Sequence of chain 8.NA:
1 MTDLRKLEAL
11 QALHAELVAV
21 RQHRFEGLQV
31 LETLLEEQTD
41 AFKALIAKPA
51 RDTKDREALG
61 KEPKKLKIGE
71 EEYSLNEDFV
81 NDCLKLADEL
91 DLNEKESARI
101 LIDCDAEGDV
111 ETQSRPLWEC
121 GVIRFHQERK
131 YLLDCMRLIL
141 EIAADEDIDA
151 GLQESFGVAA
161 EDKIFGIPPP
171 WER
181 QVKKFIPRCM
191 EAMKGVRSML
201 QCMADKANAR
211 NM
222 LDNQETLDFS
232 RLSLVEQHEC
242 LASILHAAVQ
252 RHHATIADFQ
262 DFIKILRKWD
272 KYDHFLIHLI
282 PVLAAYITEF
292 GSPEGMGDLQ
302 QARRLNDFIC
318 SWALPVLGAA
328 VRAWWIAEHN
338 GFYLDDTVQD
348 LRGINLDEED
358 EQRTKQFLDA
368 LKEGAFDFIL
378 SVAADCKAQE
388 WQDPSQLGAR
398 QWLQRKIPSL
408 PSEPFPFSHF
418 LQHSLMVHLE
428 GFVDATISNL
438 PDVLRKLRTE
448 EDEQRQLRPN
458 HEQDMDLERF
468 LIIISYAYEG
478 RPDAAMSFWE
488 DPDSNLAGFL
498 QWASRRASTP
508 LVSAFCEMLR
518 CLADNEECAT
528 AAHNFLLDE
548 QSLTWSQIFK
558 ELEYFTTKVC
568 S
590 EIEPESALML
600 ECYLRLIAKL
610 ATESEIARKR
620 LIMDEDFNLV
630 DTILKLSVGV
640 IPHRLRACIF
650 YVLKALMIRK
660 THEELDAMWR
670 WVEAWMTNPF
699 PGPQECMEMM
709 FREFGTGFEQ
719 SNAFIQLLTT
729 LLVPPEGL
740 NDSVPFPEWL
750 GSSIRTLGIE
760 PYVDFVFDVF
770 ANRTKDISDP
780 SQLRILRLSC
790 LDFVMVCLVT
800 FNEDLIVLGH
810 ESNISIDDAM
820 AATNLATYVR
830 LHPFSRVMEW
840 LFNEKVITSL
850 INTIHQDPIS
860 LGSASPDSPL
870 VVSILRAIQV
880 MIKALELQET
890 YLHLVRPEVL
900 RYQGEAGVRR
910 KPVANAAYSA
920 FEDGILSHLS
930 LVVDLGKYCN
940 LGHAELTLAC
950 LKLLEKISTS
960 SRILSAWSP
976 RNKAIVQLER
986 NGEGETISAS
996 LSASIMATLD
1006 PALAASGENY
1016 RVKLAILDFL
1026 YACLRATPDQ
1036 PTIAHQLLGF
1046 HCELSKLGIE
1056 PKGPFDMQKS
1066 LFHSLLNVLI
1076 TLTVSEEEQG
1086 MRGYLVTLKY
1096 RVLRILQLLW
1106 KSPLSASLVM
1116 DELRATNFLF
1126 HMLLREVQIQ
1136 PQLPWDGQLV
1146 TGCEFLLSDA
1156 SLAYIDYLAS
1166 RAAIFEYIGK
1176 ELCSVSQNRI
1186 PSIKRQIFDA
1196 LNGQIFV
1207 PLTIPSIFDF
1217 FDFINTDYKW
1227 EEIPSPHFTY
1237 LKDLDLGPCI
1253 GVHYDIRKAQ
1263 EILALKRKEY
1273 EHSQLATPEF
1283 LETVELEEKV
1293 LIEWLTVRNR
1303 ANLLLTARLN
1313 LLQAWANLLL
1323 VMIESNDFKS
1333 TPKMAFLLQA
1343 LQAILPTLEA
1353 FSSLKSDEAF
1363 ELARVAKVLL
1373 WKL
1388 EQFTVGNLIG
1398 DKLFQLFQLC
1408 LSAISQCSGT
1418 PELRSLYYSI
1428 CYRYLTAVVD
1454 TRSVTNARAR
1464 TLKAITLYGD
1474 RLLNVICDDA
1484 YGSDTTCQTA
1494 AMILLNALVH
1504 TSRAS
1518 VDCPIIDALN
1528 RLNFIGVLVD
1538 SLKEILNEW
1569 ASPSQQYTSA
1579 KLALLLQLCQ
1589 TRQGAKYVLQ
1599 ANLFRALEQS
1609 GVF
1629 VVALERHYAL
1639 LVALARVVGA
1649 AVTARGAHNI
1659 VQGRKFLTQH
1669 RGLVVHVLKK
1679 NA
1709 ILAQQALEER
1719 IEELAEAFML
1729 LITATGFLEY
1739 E

The small molecule below binds the protein below.
Small molecule (SMILES): CC[C@H](C)[C@H](N)C(=O)N[C@@H](CC(C)C)C(=O)N1CCC[C@H]1C(=O)N[C@@H](CCSC)C(=O)N[C@@H](Cc1ccc(O)cc1)C(=O)N[C@@H](CCCCN)C(=O)N[C@@H](CC(C)C)C(=O)N[C@@H](CO)C(=O)N1CCC[C@H]1C=O

Sequence of chain 8.MB:
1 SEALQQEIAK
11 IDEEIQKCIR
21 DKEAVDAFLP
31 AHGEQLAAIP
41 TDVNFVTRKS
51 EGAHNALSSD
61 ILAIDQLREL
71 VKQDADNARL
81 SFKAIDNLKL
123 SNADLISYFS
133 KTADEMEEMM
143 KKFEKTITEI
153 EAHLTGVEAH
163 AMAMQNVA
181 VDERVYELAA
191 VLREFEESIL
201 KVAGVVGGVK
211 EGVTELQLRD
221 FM

Binding-site contacts:
Ligand atom CD1 contacts residue ASN1072 of chain 8.NA at 4.0 Å.
Ligand atom CD2 contacts residue ALA1120 of chain 8.NA at 3.5 Å (hydrophobic).
Ligand atom OH contacts residue HIS1068 of chain 8.NA at 3.8 Å.
Ligand atom OH contacts residue ASN1072 of chain 8.NA at 3.1 Å (h-bond).
Ligand atom C contacts residue VAL1202 of chain 8.NA at 4.2 Å (hydrophobic).
Ligand atom SD contacts residue ASN1072 of chain 8.NA at 3.7 Å.
Ligand atom CA contacts residue HIS1126 of chain 8.NA at 4.3 Å.
Ligand atom CD1 contacts residue THR1121 of chain 8.NA at 3.0 Å.
Ligand atom O contacts residue VAL1202 of chain 8.NA at 3.2 Å.
Ligand atom OH contacts residue ASP182 of chain 8.MB at 2.5 Å (salt-bridge).
Ligand atom CD2 contacts residue GLN1063 of chain 8.NA at 3.6 Å.
Ligand atom CB contacts residue THR1121 of chain 8.NA at 3.3 Å.
Ligand atom O contacts residue THR1121 of chain 8.NA at 4.0 Å.
Ligand atom CZ contacts residue ASN1072 of chain 8.NA at 3.5 Å.
Ligand atom CG contacts residue HIS1126 of chain 8.NA at 4.3 Å.
Ligand atom CG contacts residue ASN1072 of chain 8.NA at 4.2 Å.
Ligand atom C contacts residue GLN1063 of chain 8.NA at 3.9 Å.
Ligand atom CD1 contacts residue PHE1125 of chain 8.NA at 3.6 Å (hydrophobic).
Ligand atom CG contacts residue THR1121 of chain 8.NA at 3.3 Å.
Ligand atom CE2 contacts residue GLN1063 of chain 8.NA at 3.3 Å.
Ligand atom CD2 contacts residue THR1121 of chain 8.NA at 4.3 Å.
Ligand atom CE1 contacts residue ASP182 of chain 8.MB at 4.1 Å.
Ligand atom CD1 contacts residue ASN1122 of chain 8.NA at 4.3 Å.
Ligand atom O contacts residue HIS1126 of chain 8.NA at 3.3 Å (h-bond).
Ligand atom CE2 contacts residue ASP182 of chain 8.MB at 4.3 Å.
Ligand atom CA contacts residue GLN1063 of chain 8.NA at 4.3 Å.
Ligand atom CD2 contacts residue LEU1129 of chain 8.NA at 4.2 Å (hydrophobic).
Ligand atom CG contacts residue GLN1063 of chain 8.NA at 4.3 Å.
Ligand atom CG2 contacts residue GLN1063 of chain 8.NA at 3.3 Å.
Ligand atom CD1 contacts residue GLN1063 of chain 8.NA at 3.8 Å.
Ligand atom CD2 contacts residue PHE1125 of chain 8.NA at 4.2 Å (hydrophobic).
Ligand atom CD2 contacts residue THR1121 of chain 8.NA at 4.0 Å.
Ligand atom CD2 contacts residue HIS1126 of chain 8.NA at 3.4 Å.
Ligand atom CE1 contacts residue THR1121 of chain 8.NA at 3.9 Å.
Ligand atom C contacts residue HIS1126 of chain 8.NA at 4.0 Å.
Ligand atom CZ contacts residue ASP182 of chain 8.MB at 3.5 Å.
Ligand atom CZ contacts residue GLN1063 of chain 8.NA at 4.1 Å.
Ligand atom O contacts residue GLN1063 of chain 8.NA at 2.9 Å (h-bond).
Ligand atom OH contacts residue GLN1063 of chain 8.NA at 3.7 Å.
Ligand atom CE1 contacts residue ASN1072 of chain 8.NA at 3.3 Å.